Sequence of chain 1.A:
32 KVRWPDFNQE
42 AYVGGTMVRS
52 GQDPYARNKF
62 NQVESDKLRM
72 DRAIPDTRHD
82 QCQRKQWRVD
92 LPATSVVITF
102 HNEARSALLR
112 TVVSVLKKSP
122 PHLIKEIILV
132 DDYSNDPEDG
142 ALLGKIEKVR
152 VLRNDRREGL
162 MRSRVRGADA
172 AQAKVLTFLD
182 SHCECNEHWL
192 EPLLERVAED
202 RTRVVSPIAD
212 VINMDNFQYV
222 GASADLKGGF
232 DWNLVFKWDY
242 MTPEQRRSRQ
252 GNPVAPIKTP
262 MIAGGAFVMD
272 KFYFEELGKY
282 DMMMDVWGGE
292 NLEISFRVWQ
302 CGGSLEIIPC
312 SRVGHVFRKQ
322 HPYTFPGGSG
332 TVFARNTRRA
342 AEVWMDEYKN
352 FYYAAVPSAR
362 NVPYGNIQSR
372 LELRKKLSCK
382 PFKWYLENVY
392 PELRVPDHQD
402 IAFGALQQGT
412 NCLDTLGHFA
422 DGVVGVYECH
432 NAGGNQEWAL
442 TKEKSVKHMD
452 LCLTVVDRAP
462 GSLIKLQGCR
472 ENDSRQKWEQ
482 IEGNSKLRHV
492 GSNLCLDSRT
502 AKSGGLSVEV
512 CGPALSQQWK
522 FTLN

The protein below binds the small molecule below.
Small molecule (SMILES): C[C@H](NC(=O)[C@@H]1CCCN1C(=O)[C@@H](NC(=O)[C@@H](NC(=O)[C@@H](N)CO)[C@@H](C)O)[C@@H](C)O)C(=O)N1CCC[C@H]1C(=O)N[C@H](C(=O)N[C@H](C(=O)N[C@H](C=O)CCCCN)[C@@H](C)O)[C@@H](C)O

Binding-site contacts:
Ligand atom CA contacts residue GLY222 of chain 1.A at 3.4 Å.
Ligand atom N contacts residue SER224 of chain 1.A at 3.5 Å (h-bond).
Ligand atom CA contacts residue TRP288 of chain 1.A at 3.6 Å (hydrophobic).
Ligand atom NZ contacts residue ARG313 of chain 1.A at 2.9 Å (salt-bridge).
Ligand atom C contacts residue TRP288 of chain 1.A at 3.6 Å (hydrophobic).
Ligand atom CE contacts residue ARG313 of chain 1.A at 3.4 Å.
Ligand atom CD contacts residue PHE318 of chain 1.A at 3.5 Å (hydrophobic).
Ligand atom CB contacts residue ARG319 of chain 1.A at 3.4 Å.
Ligand atom CD contacts residue PHE237 of chain 1.A at 3.6 Å (hydrophobic).
Ligand atom CA contacts residue PHE318 of chain 1.A at 3.6 Å (hydrophobic).
Ligand atom C contacts residue SER224 of chain 1.A at 3.5 Å.
Ligand atom CB contacts residue UDP1 of chain 1.C at 3.3 Å.
Ligand atom N contacts residue UDP1 of chain 1.C at 3.0 Å (h-bond).
Ligand atom O contacts residue PHE318 of chain 1.A at 3.2 Å.
Ligand atom CG contacts residue GLY222 of chain 1.A at 3.1 Å.
Ligand atom O contacts residue TRP288 of chain 1.A at 3.1 Å.
Ligand atom OG1 contacts residue UDP1 of chain 1.C at 2.6 Å (h-bond).
Ligand atom CB contacts residue LEU227 of chain 1.A at 3.3 Å (hydrophobic).
Ligand atom N contacts residue PHE318 of chain 1.A at 3.6 Å.
Ligand atom O contacts residue TRP239 of chain 1.A at 2.7 Å (h-bond).
Ligand atom C contacts residue GLY222 of chain 1.A at 3.6 Å.
Ligand atom N contacts residue TRP239 of chain 1.A at 3.4 Å (h-bond).
Ligand atom O contacts residue HIS322 of chain 1.A at 2.6 Å (h-bond).
Ligand atom CG contacts residue ALA210 of chain 1.A at 3.2 Å (hydrophobic).
Ligand atom CG contacts residue ALA223 of chain 1.A at 3.3 Å (hydrophobic).
Ligand atom C contacts residue PHE318 of chain 1.A at 3.6 Å (hydrophobic).
Ligand atom O contacts residue SER224 of chain 1.A at 2.8 Å (h-bond).
Ligand atom O contacts residue PHE318 of chain 1.A at 3.5 Å.
Ligand atom NZ contacts residue ALA223 of chain 1.A at 2.9 Å (h-bond).
Ligand atom O contacts residue TRP239 of chain 1.A at 3.6 Å.
Ligand atom CA contacts residue TRP239 of chain 1.A at 3.6 Å (hydrophobic).
Ligand atom CG contacts residue PHE237 of chain 1.A at 3.6 Å (hydrophobic).
Ligand atom CG2 contacts residue LYS320 of chain 1.A at 3.6 Å.
Ligand atom CE contacts residue ALA223 of chain 1.A at 3.6 Å (hydrophobic).
Ligand atom CD contacts residue TRP239 of chain 1.A at 3.6 Å (hydrophobic).
Ligand atom CB contacts residue GLY222 of chain 1.A at 3.5 Å.
Ligand atom N contacts residue GLY222 of chain 1.A at 2.9 Å (h-bond).
Ligand atom OG1 contacts residue ARG319 of chain 1.A at 2.5 Å (salt-bridge).
Ligand atom C contacts residue TRP239 of chain 1.A at 3.6 Å (hydrophobic).
Ligand atom CE contacts residue THR78 of chain 1.A at 3.3 Å.